Sequence of chain 1.H:
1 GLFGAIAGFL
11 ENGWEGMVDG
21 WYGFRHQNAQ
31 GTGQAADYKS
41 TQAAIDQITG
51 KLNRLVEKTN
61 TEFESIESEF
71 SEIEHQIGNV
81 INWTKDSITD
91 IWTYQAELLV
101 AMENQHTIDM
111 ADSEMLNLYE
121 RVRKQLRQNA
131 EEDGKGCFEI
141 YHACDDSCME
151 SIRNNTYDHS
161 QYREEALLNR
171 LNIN

Binding-site contacts:
Ligand atom C1 contacts residue ASN82 of chain 1.H at 1.4 Å.
Ligand atom N2 contacts residue ASN79 of chain 1.H at 4.3 Å.
Ligand atom C7 contacts residue ASN82 of chain 1.H at 3.3 Å.
Ligand atom C4 contacts residue ASN82 of chain 1.H at 4.2 Å.
Ligand atom C8 contacts residue ASN82 of chain 1.H at 4.4 Å.
Ligand atom C8 contacts residue ASN79 of chain 1.H at 3.3 Å.
Ligand atom O7 contacts residue ASN79 of chain 1.H at 2.8 Å (h-bond).
Ligand atom O5 contacts residue ASN82 of chain 1.H at 2.4 Å (h-bond).
Ligand atom C7 contacts residue GLY78 of chain 1.H at 4.5 Å.
Ligand atom C2 contacts residue ASN82 of chain 1.H at 2.3 Å.
Ligand atom C8 contacts residue GLY78 of chain 1.H at 3.8 Å.
Ligand atom C8 contacts residue HIS75 of chain 1.H at 3.5 Å.
Ligand atom C7 contacts residue ASN79 of chain 1.H at 3.3 Å.
Ligand atom O7 contacts residue GLU104 of chain 1.I at 3.5 Å (salt-bridge).
Ligand atom N2 contacts residue ASN82 of chain 1.H at 2.7 Å (h-bond).
Ligand atom C5 contacts residue ASN82 of chain 1.H at 3.7 Å.
Ligand atom N2 contacts residue GLY78 of chain 1.H at 4.4 Å.
Ligand atom C3 contacts residue ASN82 of chain 1.H at 3.7 Å.
Ligand atom O7 contacts residue ASN82 of chain 1.H at 3.5 Å (h-bond).

Sequence of chain 1.I:
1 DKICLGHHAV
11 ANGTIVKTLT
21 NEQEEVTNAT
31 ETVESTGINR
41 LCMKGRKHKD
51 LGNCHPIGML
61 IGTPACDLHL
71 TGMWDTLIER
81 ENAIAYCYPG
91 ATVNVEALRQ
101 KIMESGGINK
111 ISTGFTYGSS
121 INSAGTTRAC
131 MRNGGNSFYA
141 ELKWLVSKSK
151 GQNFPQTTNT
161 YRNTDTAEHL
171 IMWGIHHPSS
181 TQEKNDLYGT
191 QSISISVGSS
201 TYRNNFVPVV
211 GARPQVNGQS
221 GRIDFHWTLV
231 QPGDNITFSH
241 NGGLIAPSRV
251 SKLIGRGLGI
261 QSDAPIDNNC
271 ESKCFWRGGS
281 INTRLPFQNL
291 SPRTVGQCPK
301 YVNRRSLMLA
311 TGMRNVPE

A protein and the small-molecule ligand that binds it are described below.
Small molecule (SMILES): CC(=O)N[C@@H]1[C@@H](O)[C@H](O)[C@@H](CO)O[C@H]1O